A protein and the small-molecule ligand that binds it are described below.
Small molecule (SMILES): CCCN(CCc1ccc(Cl)c(Cl)c1)C[C@H](O)COc1ccc(NS(C)(=O)=O)cc1

Sequence of chain 1.D:
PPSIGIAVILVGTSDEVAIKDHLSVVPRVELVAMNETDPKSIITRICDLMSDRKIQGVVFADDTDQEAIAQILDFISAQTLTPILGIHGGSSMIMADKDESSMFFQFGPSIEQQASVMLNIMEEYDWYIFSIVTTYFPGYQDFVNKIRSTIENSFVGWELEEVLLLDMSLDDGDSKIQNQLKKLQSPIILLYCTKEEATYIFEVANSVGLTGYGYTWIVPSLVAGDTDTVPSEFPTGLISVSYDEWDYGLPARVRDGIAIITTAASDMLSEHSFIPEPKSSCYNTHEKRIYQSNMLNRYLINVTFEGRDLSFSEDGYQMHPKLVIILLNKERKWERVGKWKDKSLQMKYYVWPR

Sequence of chain 1.C:
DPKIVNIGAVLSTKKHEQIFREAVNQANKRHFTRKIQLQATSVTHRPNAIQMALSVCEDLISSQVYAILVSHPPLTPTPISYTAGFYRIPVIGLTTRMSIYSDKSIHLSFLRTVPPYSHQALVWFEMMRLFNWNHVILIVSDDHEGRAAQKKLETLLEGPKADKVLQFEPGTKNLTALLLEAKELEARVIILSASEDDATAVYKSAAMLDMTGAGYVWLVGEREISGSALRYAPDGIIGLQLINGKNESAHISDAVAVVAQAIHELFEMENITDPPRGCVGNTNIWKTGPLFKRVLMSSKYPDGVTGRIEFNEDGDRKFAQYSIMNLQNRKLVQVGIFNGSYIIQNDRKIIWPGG

Binding-site contacts:
Ligand atom C01 contacts residue TYR87 of chain 1.C at 3.2 Å (hydrophobic).
Ligand atom N23 contacts residue TYR144 of chain 1.D at 3.6 Å.
Ligand atom C21 contacts residue TYR144 of chain 1.D at 3.5 Å (hydrophobic).
Ligand atom C13 contacts residue ILE111 of chain 1.C at 3.3 Å (hydrophobic).
Ligand atom C05 contacts residue TYR87 of chain 1.C at 3.5 Å (hydrophobic).
Ligand atom C20 contacts residue GLU205 of chain 1.D at 3.6 Å.
Ligand atom C20 contacts residue PHE145 of chain 1.D at 3.5 Å (hydrophobic).
Ligand atom N09 contacts residue GLN79 of chain 1.D at 2.9 Å (h-bond).
Ligand atom C15 contacts residue SER110 of chain 1.C at 3.2 Å.
Ligand atom C22 contacts residue SER110 of chain 1.C at 3.5 Å.
Ligand atom C25 contacts residue LEU113 of chain 1.C at 3.0 Å (hydrophobic).
Ligand atom C08 contacts residue TYR87 of chain 1.C at 3.7 Å (hydrophobic).
Ligand atom C12 contacts residue ASP105 of chain 1.D at 3.6 Å.
Ligand atom O26 contacts residue MET176 of chain 1.D at 3.0 Å (h-bond).
Ligand atom C04 contacts residue TYR87 of chain 1.C at 3.7 Å (hydrophobic).
Ligand atom CL1 contacts residue PHE91 of chain 1.C at 3.6 Å.
Ligand atom N23 contacts residue PHE145 of chain 1.D at 3.3 Å (h-bond).
Ligand atom O27 contacts residue MET176 of chain 1.D at 3.4 Å.
Ligand atom C25 contacts residue TYR144 of chain 1.D at 3.2 Å (hydrophobic).
Ligand atom C02 contacts residue PHE83 of chain 1.D at 3.6 Å (hydrophobic).
Ligand atom O27 contacts residue SER177 of chain 1.D at 3.4 Å (h-bond).
Ligand atom C22 contacts residue LEU113 of chain 1.C at 3.6 Å (hydrophobic).
Ligand atom O27 contacts residue GLU205 of chain 1.D at 3.6 Å (salt-bridge).
Ligand atom C02 contacts residue TYR87 of chain 1.C at 3.5 Å (hydrophobic).
Ligand atom C07 contacts residue GLN79 of chain 1.D at 3.6 Å.
Ligand atom O27 contacts residue LEU113 of chain 1.C at 3.6 Å.
Ligand atom O28 contacts residue GLN79 of chain 1.D at 2.9 Å (h-bond).
Ligand atom O26 contacts residue LEU174 of chain 1.D at 3.6 Å.
Ligand atom O26 contacts residue THR143 of chain 1.D at 3.6 Å.
Ligand atom C17 contacts residue LEU113 of chain 1.C at 3.6 Å (hydrophobic).
Ligand atom C19 contacts residue GLU205 of chain 1.D at 3.3 Å.
Ligand atom S24 contacts residue GLU205 of chain 1.D at 3.7 Å.
Ligand atom C01 contacts residue GLN79 of chain 1.D at 3.7 Å.
Ligand atom CL1 contacts residue TYR87 of chain 1.C at 3.6 Å.
Ligand atom CL1 contacts residue PRO47 of chain 1.D at 3.4 Å.
Ligand atom N23 contacts residue GLU205 of chain 1.D at 3.0 Å (salt-bridge).
Ligand atom C08 contacts residue GLN79 of chain 1.D at 3.5 Å.
Ligand atom C21 contacts residue LEU113 of chain 1.C at 3.4 Å (hydrophobic).
Ligand atom C11 contacts residue GLN79 of chain 1.D at 3.2 Å.
Ligand atom C10 contacts residue GLN79 of chain 1.D at 3.4 Å.